The small molecule below binds the protein below.
Small molecule (SMILES): CC[C@H](C)[C@H](N)C(=O)N[C@@H](CO)C(=O)N[C@@H](CCC(=O)O)C(=O)N[C@H](C=O)C(C)C

Binding-site contacts:
Ligand atom CA contacts residue ALA2 of chain 12.E at 4.0 Å (hydrophobic).
Ligand atom C contacts residue VAL4 of chain 12.E at 4.0 Å (hydrophobic).
Ligand atom CG2 contacts residue VAL4 of chain 12.E at 3.8 Å (hydrophobic).
Ligand atom CG1 contacts residue GLN3 of chain 12.E at 4.1 Å.
Ligand atom OE2 contacts residue VAL4 of chain 12.E at 3.6 Å.
Ligand atom CB contacts residue ALA2 of chain 12.E at 4.3 Å (hydrophobic).
Ligand atom O contacts residue SER5 of chain 12.E at 3.8 Å.
Ligand atom O contacts residue ALA2 of chain 12.E at 3.9 Å.
Ligand atom CB contacts residue GLN3 of chain 12.E at 4.4 Å.
Ligand atom C contacts residue VAL4 of chain 12.E at 4.2 Å (hydrophobic).
Ligand atom CA contacts residue VAL4 of chain 12.E at 3.5 Å (hydrophobic).
Ligand atom CG2 contacts residue SER5 of chain 12.E at 3.7 Å.
Ligand atom CG2 contacts residue GLN3 of chain 12.E at 3.4 Å.
Ligand atom O contacts residue VAL4 of chain 12.E at 3.8 Å.
Ligand atom OE1 contacts residue ASN25 of chain 12.E at 4.4 Å.
Ligand atom CD contacts residue VAL4 of chain 12.E at 3.8 Å (hydrophobic).
Ligand atom N contacts residue ALA2 of chain 12.E at 3.0 Å (h-bond).
Ligand atom O contacts residue GLN3 of chain 12.E at 3.1 Å (h-bond).
Ligand atom N contacts residue VAL4 of chain 12.E at 3.0 Å (h-bond).
Ligand atom CA contacts residue ALA2 of chain 12.E at 3.5 Å (hydrophobic).
Ligand atom C contacts residue GLN3 of chain 12.E at 3.9 Å.
Ligand atom C contacts residue ALA2 of chain 12.E at 3.7 Å (hydrophobic).
Ligand atom O contacts residue SER6 of chain 12.E at 4.1 Å.
Ligand atom CB contacts residue VAL4 of chain 12.E at 4.5 Å (hydrophobic).
Ligand atom CB contacts residue GLN3 of chain 12.E at 3.4 Å.
Ligand atom CA contacts residue VAL4 of chain 12.E at 4.0 Å (hydrophobic).
Ligand atom C contacts residue VAL4 of chain 12.E at 3.6 Å (hydrophobic).
Ligand atom CG2 contacts residue ALA2 of chain 12.E at 4.0 Å (hydrophobic).
Ligand atom OE1 contacts residue VAL4 of chain 12.E at 3.5 Å.
Ligand atom CA contacts residue GLN3 of chain 12.E at 4.2 Å.
Ligand atom OG contacts residue GLN3 of chain 12.E at 3.3 Å (h-bond).
Ligand atom CB contacts residue VAL4 of chain 12.E at 4.3 Å (hydrophobic).
Ligand atom O contacts residue VAL4 of chain 12.E at 2.9 Å (h-bond).
Ligand atom CB contacts residue ALA2 of chain 12.E at 3.4 Å (hydrophobic).
Ligand atom C contacts residue ALA2 of chain 12.E at 4.3 Å (hydrophobic).

Sequence of chain 12.E:
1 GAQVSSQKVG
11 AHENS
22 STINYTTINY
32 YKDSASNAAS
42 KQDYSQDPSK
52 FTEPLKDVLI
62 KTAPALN